A small-molecule ligand and the protein it binds are described below.
Small molecule (SMILES): Nc1nc(=O)c2ncn(CCN(CCOCCP(=O)(O)O)CCP(=O)(O)O)c2[nH]1

Sequence of chain 1.C:
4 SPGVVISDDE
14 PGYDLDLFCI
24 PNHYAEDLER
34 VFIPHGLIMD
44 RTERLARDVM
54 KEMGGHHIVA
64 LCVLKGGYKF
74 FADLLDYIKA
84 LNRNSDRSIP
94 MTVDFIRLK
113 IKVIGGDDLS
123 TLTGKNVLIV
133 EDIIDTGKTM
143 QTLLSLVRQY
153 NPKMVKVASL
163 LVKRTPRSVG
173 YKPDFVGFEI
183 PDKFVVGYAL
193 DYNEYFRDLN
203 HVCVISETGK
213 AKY

Binding-site contacts:
Ligand atom OAH contacts residue THR138 of chain 1.C at 3.2 Å (h-bond).
Ligand atom O6 contacts residue LYS165 of chain 1.C at 3.1 Å (salt-bridge).
Ligand atom CAM contacts residue ILE135 of chain 1.C at 3.7 Å (hydrophobic).
Ligand atom N1 contacts residue VAL187 of chain 1.C at 2.8 Å (h-bond).
Ligand atom O6 contacts residue PHE186 of chain 1.C at 3.4 Å.
Ligand atom N1 contacts residue PHE186 of chain 1.C at 3.8 Å.
Ligand atom N2 contacts residue VAL187 of chain 1.C at 3.4 Å (h-bond).
Ligand atom C6 contacts residue LYS165 of chain 1.C at 3.9 Å.
Ligand atom PBC contacts residue THR141 of chain 1.C at 3.6 Å.
Ligand atom OAE contacts residue ARG199 of chain 1.C at 3.2 Å (salt-bridge).
Ligand atom PBC contacts residue ASP137 of chain 1.C at 3.9 Å.
Ligand atom N7 contacts residue LYS165 of chain 1.C at 3.2 Å (salt-bridge).
Ligand atom OAH contacts residue ILE136 of chain 1.C at 3.9 Å.
Ligand atom C6 contacts residue VAL187 of chain 1.C at 3.7 Å (hydrophobic).
Ligand atom OAH contacts residue ASP137 of chain 1.C at 2.9 Å (salt-bridge).
Ligand atom C2 contacts residue PHE186 of chain 1.C at 3.8 Å (hydrophobic).
Ligand atom N2 contacts residue ASP193 of chain 1.C at 2.8 Å (salt-bridge).
Ligand atom C8 contacts residue ASP137 of chain 1.C at 3.6 Å.
Ligand atom OAD contacts residue ASP137 of chain 1.C at 3.4 Å.
Ligand atom N7 contacts residue ILE135 of chain 1.C at 3.7 Å.
Ligand atom C2 contacts residue VAL187 of chain 1.C at 3.5 Å (hydrophobic).
Ligand atom OAG contacts residue THR138 of chain 1.C at 3.3 Å (h-bond).
Ligand atom N2 contacts residue PHE186 of chain 1.C at 4.0 Å.
Ligand atom OAD contacts residue THR138 of chain 1.C at 2.8 Å (h-bond).
Ligand atom C5 contacts residue ILE135 of chain 1.C at 3.8 Å (hydrophobic).
Ligand atom OAG contacts residue THR141 of chain 1.C at 2.5 Å (h-bond).
Ligand atom PBB contacts residue LYS68 of chain 1.C at 3.8 Å.
Ligand atom OAF contacts residue LYS68 of chain 1.C at 3.1 Å (salt-bridge).
Ligand atom OAE contacts residue ASP193 of chain 1.C at 3.3 Å (salt-bridge).
Ligand atom OAC contacts residue LYS68 of chain 1.C at 3.3 Å (salt-bridge).
Ligand atom OAF contacts residue LEU67 of chain 1.C at 3.8 Å.
Ligand atom O6 contacts residue LYS185 of chain 1.C at 3.2 Å (salt-bridge).
Ligand atom PBC contacts residue THR138 of chain 1.C at 3.4 Å.
Ligand atom C5 contacts residue LYS165 of chain 1.C at 3.8 Å.
Ligand atom PBC contacts residue GLY139 of chain 1.C at 3.8 Å.
Ligand atom OAF contacts residue GLY69 of chain 1.C at 3.0 Å (h-bond).
Ligand atom O6 contacts residue VAL187 of chain 1.C at 2.9 Å (h-bond).
Ligand atom OAG contacts residue LYS140 of chain 1.C at 3.7 Å.
Ligand atom CAQ contacts residue THR141 of chain 1.C at 3.7 Å.
Ligand atom OAH contacts residue GLY139 of chain 1.C at 2.8 Å (h-bond).